This small molecule binds to this protein.
Small molecule (SMILES): Nc1ncnc2c1ncn2[C@@H]1O[C@H](CO[P](=O)(O)O[P](=O)(O)NP(=O)(O)O)[C@@H](O)[C@H]1O

Sequence of chain 3.F:
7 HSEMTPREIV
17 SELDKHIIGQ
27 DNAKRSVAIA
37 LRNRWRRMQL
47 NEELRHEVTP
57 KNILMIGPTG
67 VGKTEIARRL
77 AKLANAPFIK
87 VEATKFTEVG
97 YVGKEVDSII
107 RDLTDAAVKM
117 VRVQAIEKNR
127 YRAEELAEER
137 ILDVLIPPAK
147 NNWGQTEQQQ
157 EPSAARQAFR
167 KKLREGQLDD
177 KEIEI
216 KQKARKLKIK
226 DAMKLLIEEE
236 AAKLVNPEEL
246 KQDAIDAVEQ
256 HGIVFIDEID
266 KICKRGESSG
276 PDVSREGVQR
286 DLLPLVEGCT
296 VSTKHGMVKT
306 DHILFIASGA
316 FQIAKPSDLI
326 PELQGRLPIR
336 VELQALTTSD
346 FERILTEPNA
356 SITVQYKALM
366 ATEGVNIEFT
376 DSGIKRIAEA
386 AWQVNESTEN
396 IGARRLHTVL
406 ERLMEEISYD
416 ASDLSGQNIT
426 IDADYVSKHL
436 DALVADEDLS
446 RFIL

Sequence of chain 3.E:
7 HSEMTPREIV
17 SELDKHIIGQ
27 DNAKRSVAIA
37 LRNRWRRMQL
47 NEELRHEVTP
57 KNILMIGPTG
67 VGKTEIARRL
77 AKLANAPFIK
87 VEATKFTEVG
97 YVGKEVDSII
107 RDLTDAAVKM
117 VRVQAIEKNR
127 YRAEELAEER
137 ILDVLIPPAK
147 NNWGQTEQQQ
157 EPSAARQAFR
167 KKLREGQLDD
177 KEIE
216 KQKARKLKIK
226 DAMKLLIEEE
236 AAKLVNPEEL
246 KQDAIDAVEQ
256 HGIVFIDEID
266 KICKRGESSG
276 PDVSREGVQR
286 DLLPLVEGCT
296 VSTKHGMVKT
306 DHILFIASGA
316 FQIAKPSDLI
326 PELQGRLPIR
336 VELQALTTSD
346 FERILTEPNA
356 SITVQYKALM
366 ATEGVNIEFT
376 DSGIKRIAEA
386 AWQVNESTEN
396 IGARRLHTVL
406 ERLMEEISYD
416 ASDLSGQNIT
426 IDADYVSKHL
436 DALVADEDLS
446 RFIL

Binding-site contacts:
Ligand atom N1 contacts residue VAL67 of chain 3.E at 2.7 Å (h-bond).
Ligand atom C2' contacts residue GLU71 of chain 3.E at 3.2 Å.
Ligand atom O5' contacts residue ARG399 of chain 3.E at 3.6 Å.
Ligand atom O3G contacts residue ASP262 of chain 3.E at 2.7 Å (salt-bridge).
Ligand atom O2B contacts residue THR65 of chain 3.E at 3.3 Å.
Ligand atom N1 contacts residue GLY68 of chain 3.E at 3.2 Å (h-bond).
Ligand atom O2B contacts residue LYS69 of chain 3.E at 3.2 Å (salt-bridge).
Ligand atom N7 contacts residue ILE24 of chain 3.E at 3.5 Å (h-bond).
Ligand atom O3A contacts residue GLY66 of chain 3.E at 3.5 Å.
Ligand atom O2G contacts residue PHE260 of chain 3.E at 3.6 Å.
Ligand atom O3G contacts residue LYS86 of chain 3.E at 2.9 Å (salt-bridge).
Ligand atom N1 contacts residue LEU341 of chain 3.E at 3.5 Å.
Ligand atom C2 contacts residue GLY68 of chain 3.E at 3.0 Å.
Ligand atom C5 contacts residue ILE349 of chain 3.E at 3.6 Å (hydrophobic).
Ligand atom O2B contacts residue GLY66 of chain 3.E at 2.4 Å (h-bond).
Ligand atom N3B contacts residue ARG399 of chain 3.E at 3.6 Å.
Ligand atom N3B contacts residue THR70 of chain 3.E at 3.5 Å (h-bond).
Ligand atom O2G contacts residue SER313 of chain 3.E at 3.1 Å (h-bond).
Ligand atom N6 contacts residue ILE24 of chain 3.E at 2.6 Å (h-bond).
Ligand atom N3 contacts residue ALA398 of chain 3.E at 3.5 Å.
Ligand atom C3' contacts residue GLU71 of chain 3.E at 3.6 Å.
Ligand atom C2 contacts residue VAL67 of chain 3.E at 2.9 Å (hydrophobic).
Ligand atom N6 contacts residue ILE23 of chain 3.E at 3.1 Å.
Ligand atom N7 contacts residue HIS22 of chain 3.E at 3.6 Å (h-bond).
Ligand atom O1A contacts residue GLU71 of chain 3.E at 3.6 Å (salt-bridge).
Ligand atom C2 contacts residue GLY66 of chain 3.E at 3.4 Å.
Ligand atom O2G contacts residue ASP262 of chain 3.E at 2.5 Å (salt-bridge).
Ligand atom O3A contacts residue ARG399 of chain 3.E at 3.5 Å (salt-bridge).
Ligand atom O2A contacts residue THR70 of chain 3.E at 3.0 Å.
Ligand atom O2B contacts residue ARG399 of chain 3.E at 3.2 Å (salt-bridge).
Ligand atom O1G contacts residue GLU327 of chain 3.F at 3.4 Å (salt-bridge).
Ligand atom O1A contacts residue GLY68 of chain 3.E at 3.0 Å.
Ligand atom O1G contacts residue THR65 of chain 3.E at 3.5 Å.
Ligand atom O1A contacts residue LYS69 of chain 3.E at 3.5 Å (salt-bridge).
Ligand atom PG contacts residue ASP262 of chain 3.E at 3.3 Å.
Ligand atom O4' contacts residue ALA398 of chain 3.E at 3.3 Å.
Ligand atom PB contacts residue GLY66 of chain 3.E at 3.7 Å.
Ligand atom O1B contacts residue LYS69 of chain 3.E at 2.7 Å (salt-bridge).
Ligand atom O1B contacts residue THR70 of chain 3.E at 2.9 Å (h-bond).
Ligand atom O3G contacts residue GLU327 of chain 3.F at 3.3 Å (salt-bridge).